Sequence of chain 1.A:
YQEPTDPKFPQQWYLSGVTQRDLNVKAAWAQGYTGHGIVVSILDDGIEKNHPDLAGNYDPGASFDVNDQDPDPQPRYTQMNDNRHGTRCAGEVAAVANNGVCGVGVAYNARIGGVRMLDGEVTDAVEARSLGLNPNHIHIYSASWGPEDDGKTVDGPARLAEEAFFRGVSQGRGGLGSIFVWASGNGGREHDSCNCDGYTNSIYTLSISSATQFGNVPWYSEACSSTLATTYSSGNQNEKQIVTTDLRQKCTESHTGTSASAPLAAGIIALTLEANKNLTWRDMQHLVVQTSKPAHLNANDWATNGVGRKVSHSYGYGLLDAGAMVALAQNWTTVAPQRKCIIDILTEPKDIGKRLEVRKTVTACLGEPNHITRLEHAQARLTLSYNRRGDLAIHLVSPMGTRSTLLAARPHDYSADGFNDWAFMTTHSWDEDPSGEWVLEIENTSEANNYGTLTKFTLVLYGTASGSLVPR

Binding-site contacts:
Ligand atom N2 contacts residue ASN280 of chain 1.A at 2.9 Å (h-bond).
Ligand atom C4 contacts residue ASN280 of chain 1.A at 4.2 Å.
Ligand atom O5 contacts residue ASN280 of chain 1.A at 2.4 Å (h-bond).
Ligand atom O7 contacts residue ASN280 of chain 1.A at 3.2 Å (h-bond).
Ligand atom O6 contacts residue THR336 of chain 1.A at 3.4 Å (h-bond).
Ligand atom O5 contacts residue THR336 of chain 1.A at 3.6 Å (h-bond).
Ligand atom C5 contacts residue THR336 of chain 1.A at 4.4 Å.
Ligand atom C1 contacts residue ASN280 of chain 1.A at 1.4 Å.
Ligand atom C7 contacts residue ASN280 of chain 1.A at 3.3 Å.
Ligand atom C2 contacts residue ASN280 of chain 1.A at 2.4 Å.
Ligand atom C3 contacts residue ASN280 of chain 1.A at 3.8 Å.
Ligand atom C6 contacts residue THR336 of chain 1.A at 3.8 Å.
Ligand atom C8 contacts residue ASN280 of chain 1.A at 4.4 Å.
Ligand atom C5 contacts residue ASN280 of chain 1.A at 3.6 Å.

A small-molecule ligand and the protein it binds are described below.
Small molecule (SMILES): CC(=O)N[C@@H]1[C@@H](O)[C@H](O)[C@@H](CO)O[C@H]1O